The small molecule below binds the protein below.
Small molecule (SMILES): CC(=O)N[C@@H]1[C@@H](O)[C@H](O)[C@@H](CO)O[C@H]1O

Sequence of chain 1.F:
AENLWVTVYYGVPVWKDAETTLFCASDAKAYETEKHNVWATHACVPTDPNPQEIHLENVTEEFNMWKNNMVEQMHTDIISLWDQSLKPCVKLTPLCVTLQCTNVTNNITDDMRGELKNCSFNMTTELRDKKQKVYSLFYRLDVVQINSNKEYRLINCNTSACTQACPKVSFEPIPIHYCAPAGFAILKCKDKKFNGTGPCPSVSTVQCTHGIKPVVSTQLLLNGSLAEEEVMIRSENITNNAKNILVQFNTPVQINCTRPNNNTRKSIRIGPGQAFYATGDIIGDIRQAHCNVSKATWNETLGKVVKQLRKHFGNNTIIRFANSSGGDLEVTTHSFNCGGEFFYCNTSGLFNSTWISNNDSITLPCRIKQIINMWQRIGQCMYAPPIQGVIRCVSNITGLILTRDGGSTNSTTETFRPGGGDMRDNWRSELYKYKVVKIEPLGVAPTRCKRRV

Binding-site contacts:
Ligand atom C8 contacts residue ASN324 of chain 1.F at 4.5 Å.
Ligand atom C5 contacts residue ASN324 of chain 1.F at 3.7 Å.
Ligand atom C7 contacts residue ASN324 of chain 1.F at 3.4 Å.
Ligand atom C1 contacts residue ASN324 of chain 1.F at 1.4 Å.
Ligand atom C3 contacts residue ASN324 of chain 1.F at 3.8 Å.
Ligand atom N2 contacts residue ASN324 of chain 1.F at 2.9 Å (h-bond).
Ligand atom C4 contacts residue ASN324 of chain 1.F at 4.2 Å.
Ligand atom O5 contacts residue ASN324 of chain 1.F at 2.4 Å (h-bond).
Ligand atom O7 contacts residue ASN324 of chain 1.F at 3.5 Å (h-bond).
Ligand atom C2 contacts residue ASN324 of chain 1.F at 2.5 Å.